Binding-site contacts:
Ligand atom O1G contacts residue LYS73 of chain 1.D at 4.1 Å.
Ligand atom N1 contacts residue LEU43 of chain 1.D at 4.0 Å.
Ligand atom N3 contacts residue LEU43 of chain 1.D at 3.5 Å.
Ligand atom C2 contacts residue LEU43 of chain 1.D at 3.6 Å (hydrophobic).
Ligand atom C6 contacts residue ALA123 of chain 1.D at 4.0 Å (hydrophobic).
Ligand atom N6 contacts residue GLU121 of chain 1.D at 3.0 Å (salt-bridge).
Ligand atom O2' contacts residue ASN127 of chain 1.D at 3.9 Å.
Ligand atom C6 contacts residue ALA71 of chain 1.D at 3.8 Å (hydrophobic).
Ligand atom O3' contacts residue ASN127 of chain 1.D at 3.2 Å (h-bond).
Ligand atom N6 contacts residue ALA71 of chain 1.D at 3.5 Å.
Ligand atom N1 contacts residue ALA123 of chain 1.D at 3.1 Å (h-bond).
Ligand atom O2' contacts residue LEU43 of chain 1.D at 4.1 Å.
Ligand atom PA contacts residue GLY44 of chain 1.D at 3.9 Å.
Ligand atom N1 contacts residue ALA71 of chain 1.D at 4.1 Å.
Ligand atom N7 contacts residue LEU189 of chain 1.D at 3.8 Å.
Ligand atom C5 contacts residue LEU189 of chain 1.D at 3.6 Å (hydrophobic).
Ligand atom N1 contacts residue TYR122 of chain 1.D at 3.7 Å.
Ligand atom C4 contacts residue LEU43 of chain 1.D at 3.9 Å (hydrophobic).
Ligand atom O4' contacts residue LEU43 of chain 1.D at 3.2 Å (h-bond).
Ligand atom PG contacts residue GLN50 of chain 1.D at 4.0 Å.
Ligand atom O2B contacts residue ASP200 of chain 1.D at 3.3 Å (salt-bridge).
Ligand atom C4' contacts residue LEU43 of chain 1.D at 3.9 Å (hydrophobic).
Ligand atom O4' contacts residue GLY44 of chain 1.D at 3.4 Å.
Ligand atom C3B contacts residue GLN50 of chain 1.D at 4.1 Å.
Ligand atom C4 contacts residue LEU189 of chain 1.D at 4.1 Å (hydrophobic).
Ligand atom C6 contacts residue LEU189 of chain 1.D at 3.5 Å (hydrophobic).
Ligand atom N6 contacts residue LEU189 of chain 1.D at 3.4 Å.
Ligand atom C3' contacts residue ASN127 of chain 1.D at 3.8 Å.
Ligand atom N6 contacts residue VAL120 of chain 1.D at 3.7 Å.
Ligand atom O2G contacts residue GLN50 of chain 1.D at 2.8 Å (h-bond).
Ligand atom O2' contacts residue GLY126 of chain 1.D at 3.9 Å.
Ligand atom O1A contacts residue GLY44 of chain 1.D at 3.0 Å.
Ligand atom N9 contacts residue LEU43 of chain 1.D at 4.0 Å.
Ligand atom C2 contacts residue TYR122 of chain 1.D at 3.7 Å (hydrophobic).
Ligand atom C4' contacts residue GLY44 of chain 1.D at 3.7 Å.
Ligand atom C2 contacts residue ALA123 of chain 1.D at 3.2 Å (hydrophobic).
Ligand atom O5' contacts residue GLY44 of chain 1.D at 3.8 Å.
Ligand atom N7 contacts residue VAL51 of chain 1.D at 4.0 Å.
Ligand atom C8 contacts residue VAL51 of chain 1.D at 4.1 Å (hydrophobic).
Ligand atom C1' contacts residue LEU43 of chain 1.D at 3.5 Å (hydrophobic).

A small-molecule ligand and the protein it binds are described below.
Small molecule (SMILES): Nc1ncnc2c1ncn2[C@@H]1O[C@H](CO[P](=O)(O)O[P](=O)(O)CP(=O)(O)O)[C@@H](O)[C@H]1O

Sequence of chain 1.D:
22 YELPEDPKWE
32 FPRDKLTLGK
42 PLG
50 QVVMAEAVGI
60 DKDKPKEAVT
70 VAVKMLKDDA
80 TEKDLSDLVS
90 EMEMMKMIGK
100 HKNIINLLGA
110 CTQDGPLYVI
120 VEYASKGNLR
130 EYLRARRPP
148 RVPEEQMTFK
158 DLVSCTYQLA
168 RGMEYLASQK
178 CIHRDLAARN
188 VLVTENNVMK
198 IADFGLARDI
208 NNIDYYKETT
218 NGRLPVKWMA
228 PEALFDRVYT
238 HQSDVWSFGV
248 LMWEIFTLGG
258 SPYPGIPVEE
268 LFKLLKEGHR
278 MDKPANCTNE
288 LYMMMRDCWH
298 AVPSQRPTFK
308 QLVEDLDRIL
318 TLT